A protein and the small-molecule ligand that binds it are described below.
Small molecule (SMILES): C#Cc1cccc(Nc2nc3cc(C(=O)O)ccc3c3cncnc23)c1

Binding-site contacts:
Ligand atom CAR contacts residue LYS68 of chain 1.A at 3.6 Å.
Ligand atom CAG contacts residue LEU45 of chain 1.A at 3.4 Å (hydrophobic).
Ligand atom NAQ contacts residue LEU45 of chain 1.A at 3.9 Å.
Ligand atom CAW contacts residue ILE174 of chain 1.A at 3.8 Å (hydrophobic).
Ligand atom CAA contacts residue GLY46 of chain 1.A at 3.4 Å.
Ligand atom CAY contacts residue VAL66 of chain 1.A at 3.9 Å (hydrophobic).
Ligand atom CAE contacts residue LEU45 of chain 1.A at 3.5 Å (hydrophobic).
Ligand atom CAU contacts residue ILE174 of chain 1.A at 3.8 Å (hydrophobic).
Ligand atom CAD contacts residue GLY46 of chain 1.A at 3.6 Å.
Ligand atom OAC contacts residue PHE113 of chain 1.A at 3.3 Å.
Ligand atom CAG contacts residue GLY46 of chain 1.A at 3.9 Å.
Ligand atom N1 contacts residue VAL116 of chain 1.A at 2.9 Å (h-bond).
Ligand atom CAI contacts residue ILE174 of chain 1.A at 3.7 Å (hydrophobic).
Ligand atom CAA contacts residue VAL53 of chain 1.A at 3.4 Å (hydrophobic).
Ligand atom OAC contacts residue ILE174 of chain 1.A at 3.9 Å.
Ligand atom CAA contacts residue ARG47 of chain 1.A at 3.5 Å.
Ligand atom OAB contacts residue LYS68 of chain 1.A at 2.8 Å (salt-bridge).
Ligand atom CAD contacts residue VAL53 of chain 1.A at 3.7 Å (hydrophobic).
Ligand atom C2 contacts residue VAL116 of chain 1.A at 3.2 Å (hydrophobic).
Ligand atom CAI contacts residue PHE113 of chain 1.A at 3.6 Å (hydrophobic).
Ligand atom CAJ contacts residue ILE174 of chain 1.A at 3.8 Å (hydrophobic).
Ligand atom C4 contacts residue VAL66 of chain 1.A at 3.8 Å (hydrophobic).
Ligand atom C2 contacts residue VAL66 of chain 1.A at 3.7 Å (hydrophobic).
Ligand atom CAM contacts residue ILE174 of chain 1.A at 3.7 Å (hydrophobic).
Ligand atom OAC contacts residue LYS68 of chain 1.A at 4.0 Å.
Ligand atom CAR contacts residue PHE113 of chain 1.A at 3.9 Å (hydrophobic).
Ligand atom CAL contacts residue VAL53 of chain 1.A at 3.9 Å (hydrophobic).
Ligand atom C6 contacts residue VAL116 of chain 1.A at 3.8 Å (hydrophobic).
Ligand atom N3 contacts residue VAL66 of chain 1.A at 3.8 Å.
Ligand atom N1 contacts residue VAL66 of chain 1.A at 3.6 Å.
Ligand atom CAA contacts residue GLY48 of chain 1.A at 3.8 Å.
Ligand atom C2 contacts residue HIS115 of chain 1.A at 3.8 Å.
Ligand atom C6 contacts residue VAL66 of chain 1.A at 3.6 Å (hydrophobic).
Ligand atom NAP contacts residue VAL53 of chain 1.A at 3.8 Å.
Ligand atom OAB contacts residue ASP175 of chain 1.A at 3.6 Å.
Ligand atom C6 contacts residue GLU114 of chain 1.A at 3.6 Å.
Ligand atom CAR contacts residue ASP175 of chain 1.A at 3.3 Å.
Ligand atom C5 contacts residue VAL66 of chain 1.A at 3.7 Å (hydrophobic).
Ligand atom OAC contacts residue ASP175 of chain 1.A at 2.9 Å (salt-bridge).
Ligand atom N1 contacts residue HIS115 of chain 1.A at 3.7 Å.

Sequence of chain 1.A:
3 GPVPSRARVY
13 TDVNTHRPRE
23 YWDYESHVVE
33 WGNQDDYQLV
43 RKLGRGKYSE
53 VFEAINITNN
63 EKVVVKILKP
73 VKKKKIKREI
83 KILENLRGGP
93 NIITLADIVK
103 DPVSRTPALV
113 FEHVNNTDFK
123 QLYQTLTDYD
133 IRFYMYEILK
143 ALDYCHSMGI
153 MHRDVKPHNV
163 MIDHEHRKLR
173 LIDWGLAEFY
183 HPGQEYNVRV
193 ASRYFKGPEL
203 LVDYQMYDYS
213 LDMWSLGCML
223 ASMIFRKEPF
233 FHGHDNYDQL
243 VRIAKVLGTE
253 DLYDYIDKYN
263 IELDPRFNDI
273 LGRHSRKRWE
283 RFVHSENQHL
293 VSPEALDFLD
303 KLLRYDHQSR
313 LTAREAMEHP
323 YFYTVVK